Sequence of chain 1.A:
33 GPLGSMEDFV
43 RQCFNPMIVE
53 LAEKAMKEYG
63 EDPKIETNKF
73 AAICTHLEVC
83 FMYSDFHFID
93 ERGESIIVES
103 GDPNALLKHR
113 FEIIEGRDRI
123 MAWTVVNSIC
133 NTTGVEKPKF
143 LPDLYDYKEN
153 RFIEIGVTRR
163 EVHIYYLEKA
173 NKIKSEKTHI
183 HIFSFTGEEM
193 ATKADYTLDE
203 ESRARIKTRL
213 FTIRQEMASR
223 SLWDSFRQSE

A protein and the small-molecule ligand that binds it are described below.
Small molecule (SMILES): O=c1[nH]c(-c2ccc(-c3nnn[nH]3)cc2)c(-c2ccc(F)cc2)cc1O

Binding-site contacts:
Ligand atom F13 contacts residue ALA57 of chain 1.A at 3.2 Å.
Ligand atom C16 contacts residue ILE75 of chain 1.A at 3.8 Å (hydrophobic).
Ligand atom O04 contacts residue GLU117 of chain 1.A at 3.1 Å (salt-bridge).
Ligand atom C02 contacts residue LYS171 of chain 1.A at 3.6 Å.
Ligand atom O04 contacts residue HIS78 of chain 1.A at 3.0 Å.
Ligand atom O04 contacts residue ASP145 of chain 1.A at 2.8 Å (salt-bridge).
Ligand atom C05 contacts residue MN1 of chain 1.C at 3.4 Å.
Ligand atom C03 contacts residue MN1 of chain 1.C at 3.1 Å.
Ligand atom N25 contacts residue LYS71 of chain 1.A at 3.1 Å.
Ligand atom O04 contacts residue MN1 of chain 1.C at 2.1 Å.
Ligand atom C02 contacts residue HIS78 of chain 1.A at 3.3 Å.
Ligand atom N23 contacts residue LYS71 of chain 1.A at 3.7 Å.
Ligand atom C02 contacts residue GLU156 of chain 1.A at 3.8 Å.
Ligand atom N22 contacts residue ALA74 of chain 1.A at 3.7 Å.
Ligand atom C02 contacts residue MN1 of chain 1.B at 2.8 Å.
Ligand atom O04 contacts residue MN1 of chain 1.B at 2.2 Å.
Ligand atom C03 contacts residue HIS78 of chain 1.A at 3.1 Å.
Ligand atom N22 contacts residue LYS71 of chain 1.A at 3.6 Å.
Ligand atom O01 contacts residue LYS171 of chain 1.A at 2.9 Å (salt-bridge).
Ligand atom N22 contacts residue ARG161 of chain 1.A at 3.3 Å (salt-bridge).
Ligand atom C21 contacts residue LYS71 of chain 1.A at 3.7 Å.
Ligand atom C05 contacts residue HIS78 of chain 1.A at 3.6 Å.
Ligand atom C05 contacts residue GLU117 of chain 1.A at 3.0 Å.
Ligand atom C08 contacts residue GLU117 of chain 1.A at 3.8 Å.
Ligand atom C03 contacts residue MN1 of chain 1.B at 2.9 Å.
Ligand atom F13 contacts residue TYR61 of chain 1.A at 3.4 Å.
Ligand atom O01 contacts residue HIS78 of chain 1.A at 3.2 Å (h-bond).
Ligand atom N24 contacts residue LYS71 of chain 1.A at 3.6 Å.
Ligand atom C08 contacts residue MN1 of chain 1.D at 3.8 Å.
Ligand atom C09 contacts residue ILE75 of chain 1.A at 3.8 Å (hydrophobic).
Ligand atom O01 contacts residue MN1 of chain 1.B at 2.3 Å.
Ligand atom F13 contacts residue ILE75 of chain 1.A at 3.6 Å.
Ligand atom O04 contacts residue GLU156 of chain 1.A at 3.2 Å (salt-bridge).
Ligand atom F13 contacts residue MET58 of chain 1.A at 3.7 Å.
Ligand atom C03 contacts residue GLU117 of chain 1.A at 3.4 Å.
Ligand atom O01 contacts residue ILE157 of chain 1.A at 3.3 Å (h-bond).
Ligand atom O01 contacts residue GLU156 of chain 1.A at 3.0 Å (salt-bridge).
Ligand atom C11 contacts residue ILE75 of chain 1.A at 3.8 Å (hydrophobic).
Ligand atom C10 contacts residue ILE75 of chain 1.A at 3.5 Å (hydrophobic).
Ligand atom C17 contacts residue ALA74 of chain 1.A at 3.7 Å (hydrophobic).